Binding-site contacts:
Ligand atom C7 contacts residue PRO64 of chain 58.G at 3.8 Å (hydrophobic).
Ligand atom C1 contacts residue ASN66 of chain 58.G at 1.4 Å.
Ligand atom C4 contacts residue ASN66 of chain 58.G at 4.0 Å.
Ligand atom C2 contacts residue ASN66 of chain 58.G at 2.2 Å.
Ligand atom C3 contacts residue ASN66 of chain 58.G at 3.6 Å.
Ligand atom C8 contacts residue GLN87 of chain 58.G at 4.5 Å.
Ligand atom C7 contacts residue ASN66 of chain 58.G at 4.0 Å.
Ligand atom N2 contacts residue ASN66 of chain 58.G at 2.8 Å (h-bond).
Ligand atom C5 contacts residue ASN66 of chain 58.G at 3.5 Å.
Ligand atom O7 contacts residue PRO64 of chain 58.G at 3.9 Å.
Ligand atom C8 contacts residue PRO64 of chain 58.G at 3.4 Å (hydrophobic).
Ligand atom N2 contacts residue ILE65 of chain 58.G at 4.4 Å.
Ligand atom N2 contacts residue PRO64 of chain 58.G at 4.3 Å.
Ligand atom O7 contacts residue ASN66 of chain 58.G at 4.3 Å.
Ligand atom O5 contacts residue ASN66 of chain 58.G at 2.2 Å (h-bond).

This protein binds this small molecule.
Small molecule (SMILES): CC(=O)N[C@H]1[C@H](O[C@H]2[C@H](O)[C@@H](NC(C)=O)CO[C@@H]2CO[C@@H]2O[C@@H](C)[C@@H](O)[C@@H](O)[C@@H]2O)O[C@H](CO)[C@@H](O[C@@H]2O[C@H](CO)[C@@H](O)[C@H](O)[C@@H]2O)[C@@H]1O

Sequence of chain 58.G:
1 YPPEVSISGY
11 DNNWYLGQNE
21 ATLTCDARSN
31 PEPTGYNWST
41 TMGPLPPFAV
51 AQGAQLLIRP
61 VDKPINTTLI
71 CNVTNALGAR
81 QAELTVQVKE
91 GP